Binding-site contacts:
Ligand atom C19 contacts residue ALA200 of chain 1.B at 3.5 Å (hydrophobic).
Ligand atom C10 contacts residue TRP227 of chain 1.B at 3.7 Å (hydrophobic).
Ligand atom O26 contacts residue ILE179 of chain 1.B at 3.7 Å.
Ligand atom O21 contacts residue LEU96 of chain 1.B at 3.6 Å.
Ligand atom C13 contacts residue CYS201 of chain 1.B at 3.6 Å (hydrophobic).
Ligand atom N11 contacts residue GLY228 of chain 1.B at 3.4 Å (h-bond).
Ligand atom CL2 contacts residue GLY238 of chain 1.B at 3.7 Å.
Ligand atom C6 contacts residue TRP50 of chain 1.B at 3.6 Å (hydrophobic).
Ligand atom O21 contacts residue TRP50 of chain 1.B at 3.6 Å.
Ligand atom C10 contacts residue SER205 of chain 1.B at 3.5 Å.
Ligand atom N12 contacts residue SER205 of chain 1.B at 2.7 Å (h-bond).
Ligand atom C30 contacts residue TRP227 of chain 1.B at 3.7 Å (hydrophobic).
Ligand atom C19 contacts residue GLY230 of chain 1.B at 3.6 Å.
Ligand atom CL2 contacts residue PHE239 of chain 1.B at 3.3 Å.
Ligand atom C16 contacts residue TRP227 of chain 1.B at 3.4 Å (hydrophobic).
Ligand atom O9 contacts residue SER226 of chain 1.B at 3.3 Å (h-bond).
Ligand atom C19 contacts residue CYS201 of chain 1.B at 3.7 Å (hydrophobic).
Ligand atom N12 contacts residue SER226 of chain 1.B at 3.4 Å (h-bond).
Ligand atom C8 contacts residue TRP227 of chain 1.B at 3.7 Å (hydrophobic).
Ligand atom C22 contacts residue TYR47 of chain 1.B at 3.4 Å (hydrophobic).
Ligand atom O9 contacts residue SER205 of chain 1.B at 3.5 Å (h-bond).
Ligand atom C7 contacts residue TRP50 of chain 1.B at 3.4 Å (hydrophobic).
Ligand atom C2 contacts residue GLY228 of chain 1.B at 3.2 Å.
Ligand atom C1 contacts residue TRP227 of chain 1.B at 3.6 Å (hydrophobic).
Ligand atom C18 contacts residue GLY230 of chain 1.B at 3.6 Å.
Ligand atom N11 contacts residue TRP227 of chain 1.B at 3.6 Å.
Ligand atom C18 contacts residue ASP199 of chain 1.B at 3.5 Å.
Ligand atom O9 contacts residue HIS43 of chain 1.B at 3.3 Å (h-bond).
Ligand atom C18 contacts residue ALA200 of chain 1.B at 3.1 Å (hydrophobic).
Ligand atom C17 contacts residue GLY228 of chain 1.B at 3.6 Å.
Ligand atom C18 contacts residue GLY228 of chain 1.B at 3.7 Å.
Ligand atom CL2 contacts residue VAL225 of chain 1.B at 3.6 Å.
Ligand atom O21 contacts residue HIS43 of chain 1.B at 3.1 Å (h-bond).
Ligand atom C17 contacts residue ASP199 of chain 1.B at 3.2 Å.
Ligand atom C10 contacts residue SER226 of chain 1.B at 3.4 Å.
Ligand atom C15 contacts residue GLY228 of chain 1.B at 3.7 Å.
Ligand atom C16 contacts residue GLY228 of chain 1.B at 3.6 Å.
Ligand atom C15 contacts residue TRP227 of chain 1.B at 3.6 Å (hydrophobic).
Ligand atom CL2 contacts residue TRP227 of chain 1.B at 3.4 Å.
Ligand atom C22 contacts residue HIS43 of chain 1.B at 3.6 Å.

Sequence of chain 1.B:
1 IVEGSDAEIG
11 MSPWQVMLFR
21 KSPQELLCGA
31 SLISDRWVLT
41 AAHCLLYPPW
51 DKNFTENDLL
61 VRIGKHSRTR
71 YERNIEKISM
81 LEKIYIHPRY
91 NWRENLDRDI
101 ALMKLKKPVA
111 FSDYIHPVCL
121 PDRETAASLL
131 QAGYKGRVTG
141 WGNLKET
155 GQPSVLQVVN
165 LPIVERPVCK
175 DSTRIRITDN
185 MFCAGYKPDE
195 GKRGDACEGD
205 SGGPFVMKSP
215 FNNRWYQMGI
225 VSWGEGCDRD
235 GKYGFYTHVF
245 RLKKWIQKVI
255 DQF

A protein and the small-molecule ligand that binds it are described below.
Small molecule (SMILES): COc1cc(C(=O)N2CCOC(C)(C)C2)cc2nc(NCc3cccc(Cl)c3)oc12